Sequence of chain 2.H:
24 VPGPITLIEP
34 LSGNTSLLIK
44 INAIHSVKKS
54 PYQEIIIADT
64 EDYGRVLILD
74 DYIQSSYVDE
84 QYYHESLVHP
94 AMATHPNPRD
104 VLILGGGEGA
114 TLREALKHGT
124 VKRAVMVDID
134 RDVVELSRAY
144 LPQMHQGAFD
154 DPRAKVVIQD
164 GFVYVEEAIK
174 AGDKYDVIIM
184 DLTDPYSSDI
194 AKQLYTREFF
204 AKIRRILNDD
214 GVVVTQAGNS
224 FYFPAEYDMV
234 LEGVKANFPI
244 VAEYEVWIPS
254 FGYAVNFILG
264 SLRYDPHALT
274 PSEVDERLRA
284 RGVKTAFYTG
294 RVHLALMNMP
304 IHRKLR

Binding-site contacts:
Ligand atom C2' contacts residue GLN56 of chain 2.H at 3.6 Å.
Ligand atom N1 contacts residue ASP163 of chain 2.H at 3.7 Å.
Ligand atom S5' contacts residue ASP184 of chain 2.H at 3.5 Å (salt-bridge).
Ligand atom N3 contacts residue ILE132 of chain 2.H at 3.1 Å (h-bond).
Ligand atom C4 contacts residue LEU185 of chain 2.H at 3.6 Å (hydrophobic).
Ligand atom C5' contacts residue THR186 of chain 2.H at 3.6 Å.
Ligand atom N6 contacts residue ASP163 of chain 2.H at 3.0 Å (salt-bridge).
Ligand atom N1 contacts residue GLY164 of chain 2.H at 2.8 Å (h-bond).
Ligand atom C2 contacts residue ILE132 of chain 2.H at 3.2 Å (hydrophobic).
Ligand atom C8 contacts residue THR186 of chain 2.H at 3.5 Å.
Ligand atom C1' contacts residue ASP131 of chain 2.H at 3.5 Å.
Ligand atom C3' contacts residue LEU72 of chain 2.H at 3.7 Å (hydrophobic).
Ligand atom O3' contacts residue VAL136 of chain 2.H at 3.4 Å.
Ligand atom C2' contacts residue ASP131 of chain 2.H at 3.6 Å.
Ligand atom O4' contacts residue LEU185 of chain 2.H at 3.7 Å.
Ligand atom CS contacts residue LEU70 of chain 2.H at 3.7 Å (hydrophobic).
Ligand atom O2' contacts residue ASP131 of chain 2.H at 2.7 Å (salt-bridge).
Ligand atom C2 contacts residue VAL130 of chain 2.H at 3.6 Å (hydrophobic).
Ligand atom N1 contacts residue ILE132 of chain 2.H at 3.7 Å.
Ligand atom C4' contacts residue ASP131 of chain 2.H at 3.5 Å.
Ligand atom S5' contacts residue GLU111 of chain 2.H at 3.5 Å (salt-bridge).
Ligand atom C4 contacts residue ILE132 of chain 2.H at 3.5 Å (hydrophobic).
Ligand atom O2' contacts residue GLN56 of chain 2.H at 3.0 Å (h-bond).
Ligand atom O2' contacts residue ASP133 of chain 2.H at 3.6 Å.
Ligand atom CS contacts residue GLU111 of chain 2.H at 3.4 Å.
Ligand atom C5' contacts residue LEU185 of chain 2.H at 3.7 Å (hydrophobic).
Ligand atom C5 contacts residue LEU185 of chain 2.H at 3.7 Å (hydrophobic).
Ligand atom N6 contacts residue LEU197 of chain 2.H at 3.5 Å.
Ligand atom N6 contacts residue ILE193 of chain 2.H at 3.1 Å (h-bond).
Ligand atom O3' contacts residue ASP131 of chain 2.H at 2.6 Å (salt-bridge).
Ligand atom N3 contacts residue ASP131 of chain 2.H at 3.5 Å.
Ligand atom O2' contacts residue ILE132 of chain 2.H at 3.7 Å.
Ligand atom N7 contacts residue ILE193 of chain 2.H at 3.5 Å.
Ligand atom C2 contacts residue GLY164 of chain 2.H at 3.6 Å.
Ligand atom C5' contacts residue ASP184 of chain 2.H at 3.2 Å.
Ligand atom C5 contacts residue ILE132 of chain 2.H at 3.6 Å (hydrophobic).
Ligand atom O4' contacts residue THR186 of chain 2.H at 3.6 Å (h-bond).
Ligand atom O3' contacts residue GLY110 of chain 2.H at 3.7 Å.
Ligand atom C8 contacts residue ILE193 of chain 2.H at 3.3 Å (hydrophobic).
Ligand atom C3' contacts residue ASP131 of chain 2.H at 3.4 Å.

The protein below binds the small molecule below.
Small molecule (SMILES): CSC[C@H]1O[C@@H](n2cnc3c(N)ncnc32)[C@H](O)[C@@H]1O